A small-molecule ligand and the protein it binds are described below.
Small molecule (SMILES): CN(Cc1cnc2nc(N)nc(N)c2n1)c1ccc(C(=O)N[C@@H](CCC(=O)O)C(=O)O)cc1

Binding-site contacts:
Ligand atom N1 contacts residue ALA11 of chain 1.D at 3.5 Å.
Ligand atom NA2 contacts residue ASP32 of chain 1.D at 2.9 Å (salt-bridge).
Ligand atom CB contacts residue SER37 of chain 1.D at 3.1 Å.
Ligand atom NA2 contacts residue VAL10 of chain 1.D at 3.6 Å (h-bond).
Ligand atom N5 contacts residue NDP1 of chain 1.R at 3.3 Å (h-bond).
Ligand atom O2 contacts residue SER37 of chain 1.D at 3.0 Å (h-bond).
Ligand atom OE1 contacts residue SER37 of chain 1.D at 3.2 Å (h-bond).
Ligand atom C8A contacts residue NDP1 of chain 1.R at 3.7 Å.
Ligand atom C4 contacts residue PHE36 of chain 1.D at 3.6 Å (hydrophobic).
Ligand atom N3 contacts residue ALA11 of chain 1.D at 3.6 Å.
Ligand atom CA contacts residue SER37 of chain 1.D at 3.6 Å.
Ligand atom O1 contacts residue SER37 of chain 1.D at 3.2 Å (h-bond).
Ligand atom N8 contacts residue ASP32 of chain 1.D at 3.5 Å (salt-bridge).
Ligand atom NA4 contacts residue NDP1 of chain 1.R at 3.4 Å (h-bond).
Ligand atom N3 contacts residue NDP1 of chain 1.R at 3.7 Å.
Ligand atom O1 contacts residue LEU67 of chain 1.D at 3.4 Å.
Ligand atom N3 contacts residue VAL9 of chain 1.D at 3.5 Å.
Ligand atom NA2 contacts residue ALA11 of chain 1.D at 3.5 Å.
Ligand atom C4 contacts residue NDP1 of chain 1.R at 3.1 Å.
Ligand atom N8 contacts residue LEU33 of chain 1.D at 3.7 Å.
Ligand atom CT contacts residue SER37 of chain 1.D at 3.0 Å.
Ligand atom NA4 contacts residue PHE36 of chain 1.D at 3.5 Å.
Ligand atom C2 contacts residue ALA11 of chain 1.D at 3.6 Å (hydrophobic).
Ligand atom C7 contacts residue LEU25 of chain 1.D at 3.5 Å (hydrophobic).
Ligand atom C4 contacts residue VAL9 of chain 1.D at 3.5 Å (hydrophobic).
Ligand atom CM contacts residue THR58 of chain 1.D at 3.5 Å.
Ligand atom O2 contacts residue ARG70 of chain 1.D at 2.9 Å (salt-bridge).
Ligand atom NA4 contacts residue VAL9 of chain 1.D at 2.6 Å (h-bond).
Ligand atom NA2 contacts residue THR134 of chain 1.D at 3.0 Å (h-bond).
Ligand atom N1 contacts residue ASP32 of chain 1.D at 2.9 Å (salt-bridge).
Ligand atom C8A contacts residue ASP32 of chain 1.D at 3.6 Å.
Ligand atom C4A contacts residue NDP1 of chain 1.R at 3.1 Å.
Ligand atom NA4 contacts residue CYS113 of chain 1.D at 3.3 Å.
Ligand atom N3 contacts residue VAL10 of chain 1.D at 3.4 Å (h-bond).
Ligand atom O1 contacts residue ARG70 of chain 1.D at 2.5 Å (salt-bridge).
Ligand atom C2 contacts residue ASP32 of chain 1.D at 3.5 Å.
Ligand atom C14 contacts residue ILE62 of chain 1.D at 3.5 Å (hydrophobic).
Ligand atom NA4 contacts residue TYR119 of chain 1.D at 3.3 Å (h-bond).
Ligand atom CT contacts residue ARG70 of chain 1.D at 3.2 Å.
Ligand atom N contacts residue LEU67 of chain 1.D at 3.6 Å.

Sequence of chain 1.D:
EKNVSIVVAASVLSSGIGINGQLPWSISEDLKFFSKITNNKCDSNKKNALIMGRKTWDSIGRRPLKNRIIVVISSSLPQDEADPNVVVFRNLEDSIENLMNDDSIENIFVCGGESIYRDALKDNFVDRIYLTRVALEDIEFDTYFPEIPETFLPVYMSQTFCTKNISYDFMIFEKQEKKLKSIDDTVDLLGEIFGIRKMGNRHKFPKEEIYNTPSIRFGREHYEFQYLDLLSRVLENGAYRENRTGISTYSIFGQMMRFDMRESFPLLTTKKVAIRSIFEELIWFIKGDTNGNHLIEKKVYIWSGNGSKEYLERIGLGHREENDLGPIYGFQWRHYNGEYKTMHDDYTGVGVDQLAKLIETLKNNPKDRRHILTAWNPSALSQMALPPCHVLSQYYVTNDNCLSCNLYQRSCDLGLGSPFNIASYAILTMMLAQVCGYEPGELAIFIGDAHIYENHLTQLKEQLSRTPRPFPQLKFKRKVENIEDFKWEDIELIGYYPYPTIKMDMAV